Sequence of chain 45.E:
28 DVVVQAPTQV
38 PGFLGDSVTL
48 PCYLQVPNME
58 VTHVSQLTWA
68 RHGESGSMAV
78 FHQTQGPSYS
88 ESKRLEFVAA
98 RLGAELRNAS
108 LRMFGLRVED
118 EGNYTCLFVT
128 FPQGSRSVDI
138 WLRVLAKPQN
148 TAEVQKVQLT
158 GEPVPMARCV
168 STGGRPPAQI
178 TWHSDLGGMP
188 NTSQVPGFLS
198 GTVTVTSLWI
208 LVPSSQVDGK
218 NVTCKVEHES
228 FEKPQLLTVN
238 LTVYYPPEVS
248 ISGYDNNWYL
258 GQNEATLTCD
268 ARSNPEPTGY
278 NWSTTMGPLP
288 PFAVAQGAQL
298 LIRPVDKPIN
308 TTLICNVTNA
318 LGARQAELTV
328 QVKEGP

Binding-site contacts:
Ligand atom C1 contacts residue ASN218 of chain 45.E at 1.4 Å.
Ligand atom C1 contacts residue NAG1 of chain 45.J at 3.7 Å.
Ligand atom C2 contacts residue ASN218 of chain 45.E at 2.3 Å.
Ligand atom C8 contacts residue ASN218 of chain 45.E at 4.3 Å.
Ligand atom C4 contacts residue ASN218 of chain 45.E at 4.1 Å.
Ligand atom O5 contacts residue NAG1 of chain 45.J at 4.1 Å.
Ligand atom C3 contacts residue ASN218 of chain 45.E at 3.7 Å.
Ligand atom N2 contacts residue ASN218 of chain 45.E at 2.9 Å (h-bond).
Ligand atom O5 contacts residue ASN218 of chain 45.E at 2.3 Å (h-bond).
Ligand atom C7 contacts residue ASN218 of chain 45.E at 2.9 Å.
Ligand atom C5 contacts residue NAG1 of chain 45.J at 4.3 Å.
Ligand atom O5 contacts residue THR235 of chain 45.E at 4.4 Å.
Ligand atom C5 contacts residue ASN218 of chain 45.E at 3.6 Å.
Ligand atom O7 contacts residue ASN218 of chain 45.E at 2.3 Å (h-bond).

A small-molecule ligand and the protein it binds are described below.
Small molecule (SMILES): CC(=O)N[C@H]1[C@H](O[C@H]2[C@H](O)[C@@H](NC(C)=O)CO[C@@H]2CO)O[C@H](CO)[C@@H](O)[C@@H]1O